Sequence of chain 1.K:
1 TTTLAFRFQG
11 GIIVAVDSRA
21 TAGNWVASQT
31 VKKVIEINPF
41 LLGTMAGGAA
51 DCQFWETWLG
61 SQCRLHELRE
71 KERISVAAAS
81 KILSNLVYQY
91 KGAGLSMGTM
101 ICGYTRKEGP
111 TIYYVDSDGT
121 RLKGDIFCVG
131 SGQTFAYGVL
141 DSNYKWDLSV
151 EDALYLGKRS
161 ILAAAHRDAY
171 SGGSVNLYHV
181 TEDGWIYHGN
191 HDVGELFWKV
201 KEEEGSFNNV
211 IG

The small molecule below binds the protein below.
Small molecule (SMILES): CC(C)C[C@H](NC(=O)[C@H](Cc1ccccc1)NC(=O)c1cnccn1)B(O)O

Sequence of chain 1.L:
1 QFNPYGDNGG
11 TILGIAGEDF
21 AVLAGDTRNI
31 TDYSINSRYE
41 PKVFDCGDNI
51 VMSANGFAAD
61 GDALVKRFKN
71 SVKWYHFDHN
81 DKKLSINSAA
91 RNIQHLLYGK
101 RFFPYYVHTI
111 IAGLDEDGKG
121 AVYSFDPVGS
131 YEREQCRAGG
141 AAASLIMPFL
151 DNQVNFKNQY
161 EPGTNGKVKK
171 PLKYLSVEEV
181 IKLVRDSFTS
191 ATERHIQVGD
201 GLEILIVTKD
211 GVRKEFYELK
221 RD

Binding-site contacts:
Ligand atom N9 contacts residue THR21 of chain 1.K at 3.0 Å (h-bond).
Ligand atom N20 contacts residue GLY47 of chain 1.K at 2.9 Å (h-bond).
Ligand atom B26 contacts residue LYS33 of chain 1.K at 3.8 Å.
Ligand atom C21 contacts residue LYS33 of chain 1.K at 3.8 Å.
Ligand atom O19 contacts residue ALA20 of chain 1.K at 3.3 Å.
Ligand atom C6 contacts residue THR21 of chain 1.K at 4.0 Å.
Ligand atom O8 contacts residue ALA49 of chain 1.K at 3.2 Å (h-bond).
Ligand atom O27 contacts residue ALA46 of chain 1.K at 3.9 Å.
Ligand atom C10 contacts residue GLY47 of chain 1.K at 3.6 Å.
Ligand atom C11 contacts residue THR21 of chain 1.K at 3.2 Å.
Ligand atom N20 contacts residue THR1 of chain 1.K at 3.7 Å.
Ligand atom C5 contacts residue ASP126 of chain 1.L at 3.9 Å.
Ligand atom N4 contacts residue SER130 of chain 1.L at 3.9 Å.
Ligand atom C23 contacts residue GLY47 of chain 1.K at 3.8 Å.
Ligand atom C7 contacts residue THR21 of chain 1.K at 4.0 Å.
Ligand atom O27 contacts residue THR1 of chain 1.K at 2.4 Å (h-bond).
Ligand atom N1 contacts residue THR21 of chain 1.K at 3.2 Å (h-bond).
Ligand atom N4 contacts residue ASP126 of chain 1.L at 3.5 Å.
Ligand atom O27 contacts residue GLY47 of chain 1.K at 3.0 Å (h-bond).
Ligand atom O19 contacts residue THR21 of chain 1.K at 3.0 Å (h-bond).
Ligand atom C6 contacts residue ALA27 of chain 1.K at 3.9 Å (hydrophobic).
Ligand atom C18 contacts residue GLY47 of chain 1.K at 3.8 Å.
Ligand atom O28 contacts residue THR1 of chain 1.K at 2.3 Å (h-bond).
Ligand atom O8 contacts residue GLY48 of chain 1.K at 4.0 Å.
Ligand atom O28 contacts residue TYR170 of chain 1.K at 3.9 Å.
Ligand atom C22 contacts residue LYS33 of chain 1.K at 3.8 Å.
Ligand atom B26 contacts residue THR1 of chain 1.K at 1.4 Å.
Ligand atom C10 contacts residue THR21 of chain 1.K at 3.7 Å.
Ligand atom C25 contacts residue ALA20 of chain 1.K at 3.6 Å (hydrophobic).
Ligand atom O8 contacts residue GLY47 of chain 1.K at 3.9 Å.
Ligand atom C22 contacts residue THR1 of chain 1.K at 2.8 Å.
Ligand atom C22 contacts residue GLY47 of chain 1.K at 3.9 Å.
Ligand atom C24 contacts residue MET45 of chain 1.K at 3.7 Å (hydrophobic).
Ligand atom C3 contacts residue ALA49 of chain 1.K at 3.5 Å (hydrophobic).
Ligand atom C21 contacts residue THR1 of chain 1.K at 2.4 Å.
Ligand atom C17 contacts residue THR21 of chain 1.K at 3.5 Å.
Ligand atom C3 contacts residue ASP126 of chain 1.L at 3.8 Å.
Ligand atom C21 contacts residue GLY47 of chain 1.K at 3.9 Å.
Ligand atom C13 contacts residue GLY47 of chain 1.K at 3.6 Å.
Ligand atom C24 contacts residue ALA49 of chain 1.K at 3.9 Å (hydrophobic).